Binding-site contacts:
Ligand atom C5 contacts residue ALA105 of chain 1.B at 4.0 Å (hydrophobic).
Ligand atom C2 contacts residue ALA101 of chain 1.B at 3.9 Å (hydrophobic).
Ligand atom C3 contacts residue TYR164 of chain 1.B at 3.4 Å (hydrophobic).
Ligand atom C1 contacts residue THR245 of chain 1.B at 3.1 Å.
Ligand atom O2 contacts residue ASP167 of chain 1.B at 2.9 Å (salt-bridge).
Ligand atom O2 contacts residue THR245 of chain 1.B at 4.1 Å.
Ligand atom C6 contacts residue THR245 of chain 1.B at 3.4 Å.
Ligand atom S contacts residue THR245 of chain 1.B at 3.7 Å.
Ligand atom C4 contacts residue TYR164 of chain 1.B at 3.5 Å (hydrophobic).
Ligand atom O1 contacts residue VAL165 of chain 1.B at 4.2 Å.
Ligand atom O2 contacts residue TYR164 of chain 1.B at 4.3 Å.
Ligand atom O2 contacts residue SER166 of chain 1.B at 3.3 Å.
Ligand atom O3 contacts residue ASP167 of chain 1.B at 4.3 Å.
Ligand atom S contacts residue SER166 of chain 1.B at 4.2 Å.
Ligand atom C5 contacts residue THR245 of chain 1.B at 3.8 Å.
Ligand atom C2 contacts residue SER166 of chain 1.B at 4.0 Å.
Ligand atom O2 contacts residue ARG244 of chain 1.B at 3.9 Å.
Ligand atom C3 contacts residue ILE270 of chain 1.B at 4.1 Å (hydrophobic).
Ligand atom C1 contacts residue TYR164 of chain 1.B at 3.0 Å (hydrophobic).
Ligand atom C4 contacts residue ALA101 of chain 1.B at 4.4 Å (hydrophobic).
Ligand atom C6 contacts residue TYR164 of chain 1.B at 2.9 Å (hydrophobic).
Ligand atom C2 contacts residue TYR164 of chain 1.B at 3.1 Å (hydrophobic).
Ligand atom O3 contacts residue THR245 of chain 1.B at 3.3 Å (h-bond).
Ligand atom C3 contacts residue ALA101 of chain 1.B at 3.9 Å (hydrophobic).
Ligand atom O1 contacts residue TYR164 of chain 1.B at 3.4 Å.
Ligand atom O3 contacts residue ARG244 of chain 1.B at 3.4 Å.
Ligand atom C4 contacts residue ALA105 of chain 1.B at 3.8 Å (hydrophobic).
Ligand atom C7 contacts residue ALA105 of chain 1.B at 3.5 Å (hydrophobic).
Ligand atom C7 contacts residue ALA101 of chain 1.B at 4.2 Å (hydrophobic).
Ligand atom S contacts residue ASP167 of chain 1.B at 3.9 Å.
Ligand atom O1 contacts residue SER166 of chain 1.B at 4.0 Å.
Ligand atom O1 contacts residue ASP167 of chain 1.B at 3.6 Å.
Ligand atom C4 contacts residue THR245 of chain 1.B at 3.9 Å.
Ligand atom C3 contacts residue THR245 of chain 1.B at 3.7 Å.
Ligand atom C5 contacts residue TYR164 of chain 1.B at 3.2 Å (hydrophobic).
Ligand atom C7 contacts residue ALA106 of chain 1.B at 4.0 Å (hydrophobic).
Ligand atom C7 contacts residue ILE102 of chain 1.B at 3.9 Å (hydrophobic).
Ligand atom S contacts residue ARG244 of chain 1.B at 4.3 Å.
Ligand atom S contacts residue TYR164 of chain 1.B at 3.7 Å.
Ligand atom C2 contacts residue THR245 of chain 1.B at 3.3 Å.

This protein binds this small molecule.
Small molecule (SMILES): Cc1ccc(S(=O)(=O)O)cc1

Sequence of chain 1.B:
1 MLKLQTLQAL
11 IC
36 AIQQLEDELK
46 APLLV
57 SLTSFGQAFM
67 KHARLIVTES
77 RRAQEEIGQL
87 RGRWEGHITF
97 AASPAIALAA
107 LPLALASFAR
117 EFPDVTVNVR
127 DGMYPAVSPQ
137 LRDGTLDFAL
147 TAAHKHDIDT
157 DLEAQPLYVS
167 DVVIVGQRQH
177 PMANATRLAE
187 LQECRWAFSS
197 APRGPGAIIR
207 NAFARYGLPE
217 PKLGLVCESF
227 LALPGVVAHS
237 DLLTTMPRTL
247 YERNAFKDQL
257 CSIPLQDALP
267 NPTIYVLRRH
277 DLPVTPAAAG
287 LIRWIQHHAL